Binding-site contacts:
Ligand atom N6 contacts residue ILE148 of chain 1.F at 3.6 Å.
Ligand atom N1 contacts residue LEU186 of chain 1.F at 2.9 Å (h-bond).
Ligand atom O1A contacts residue ILE330 of chain 1.F at 3.8 Å.
Ligand atom C2 contacts residue MET320 of chain 1.F at 3.7 Å (hydrophobic).
Ligand atom O1B contacts residue LYS74 of chain 1.F at 3.3 Å (salt-bridge).
Ligand atom N3 contacts residue LYS198 of chain 1.F at 2.7 Å (salt-bridge).
Ligand atom O2A contacts residue LYS74 of chain 1.F at 3.5 Å.
Ligand atom O1G contacts residue ARG222 of chain 1.F at 3.6 Å.
Ligand atom N6 contacts residue GLN183 of chain 1.F at 3.5 Å (h-bond).
Ligand atom N6 contacts residue LYS184 of chain 1.F at 2.8 Å (salt-bridge).
Ligand atom O1B contacts residue MG1 of chain 1.W at 2.5 Å.
Ligand atom N1 contacts residue TYR185 of chain 1.F at 3.6 Å.
Ligand atom O3G contacts residue GLU331 of chain 1.F at 2.4 Å (salt-bridge).
Ligand atom C2 contacts residue LYS198 of chain 1.F at 3.2 Å.
Ligand atom C3B contacts residue ASN242 of chain 1.F at 3.0 Å.
Ligand atom N7 contacts residue ILE148 of chain 1.F at 3.6 Å.
Ligand atom PB contacts residue MG1 of chain 1.W at 3.6 Å.
Ligand atom N7 contacts residue LYS150 of chain 1.F at 3.4 Å (salt-bridge).
Ligand atom O2' contacts residue HIS239 of chain 1.F at 3.6 Å (h-bond).
Ligand atom O2B contacts residue MG1 of chain 1.W at 3.6 Å.
Ligand atom N7 contacts residue GLN183 of chain 1.F at 3.4 Å (h-bond).
Ligand atom C3' contacts residue THR241 of chain 1.F at 3.4 Å.
Ligand atom C8 contacts residue LYS150 of chain 1.F at 3.6 Å.
Ligand atom N6 contacts residue TYR185 of chain 1.F at 3.6 Å.
Ligand atom O3' contacts residue THR241 of chain 1.F at 2.0 Å (h-bond).
Ligand atom O2' contacts residue THR241 of chain 1.F at 3.6 Å.
Ligand atom O3G contacts residue MG1 of chain 1.W at 2.6 Å.
Ligand atom O2' contacts residue LYS198 of chain 1.F at 3.3 Å.
Ligand atom PG contacts residue ASP318 of chain 1.F at 3.8 Å.
Ligand atom O3G contacts residue ASN333 of chain 1.F at 2.9 Å (h-bond).
Ligand atom O2G contacts residue ASP318 of chain 1.F at 2.4 Å (salt-bridge).
Ligand atom O2' contacts residue MET320 of chain 1.F at 3.8 Å.
Ligand atom C8 contacts residue ILE148 of chain 1.F at 3.6 Å (hydrophobic).
Ligand atom C2 contacts residue LEU186 of chain 1.F at 3.6 Å (hydrophobic).
Ligand atom O1B contacts residue GLU331 of chain 1.F at 2.6 Å (salt-bridge).
Ligand atom O2G contacts residue ASN333 of chain 1.F at 3.8 Å.
Ligand atom PG contacts residue GLU331 of chain 1.F at 3.6 Å.
Ligand atom O2G contacts residue ARG222 of chain 1.F at 3.6 Å (salt-bridge).
Ligand atom O1A contacts residue GLU331 of chain 1.F at 3.6 Å.
Ligand atom O2A contacts residue LYS150 of chain 1.F at 2.9 Å (salt-bridge).

A protein and the small-molecule ligand that binds it are described below.
Small molecule (SMILES): Nc1ncnc2c1ncn2[C@@H]1O[C@H](CO[P](=O)(O)O[P](=O)(O)CP(=O)(O)O)[C@@H](O)[C@H]1O

Sequence of chain 1.F:
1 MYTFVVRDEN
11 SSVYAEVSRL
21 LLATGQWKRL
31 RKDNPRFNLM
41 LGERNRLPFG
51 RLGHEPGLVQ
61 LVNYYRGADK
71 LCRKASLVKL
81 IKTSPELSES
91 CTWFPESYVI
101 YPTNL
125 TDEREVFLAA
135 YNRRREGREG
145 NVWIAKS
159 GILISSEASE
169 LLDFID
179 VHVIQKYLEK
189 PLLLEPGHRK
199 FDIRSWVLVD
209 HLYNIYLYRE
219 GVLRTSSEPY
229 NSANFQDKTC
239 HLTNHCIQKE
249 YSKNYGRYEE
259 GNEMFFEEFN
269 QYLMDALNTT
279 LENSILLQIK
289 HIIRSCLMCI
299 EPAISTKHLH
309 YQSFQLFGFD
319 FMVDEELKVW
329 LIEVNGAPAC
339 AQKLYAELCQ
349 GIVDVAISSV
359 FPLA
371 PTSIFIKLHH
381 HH